Sequence of chain 1.B:
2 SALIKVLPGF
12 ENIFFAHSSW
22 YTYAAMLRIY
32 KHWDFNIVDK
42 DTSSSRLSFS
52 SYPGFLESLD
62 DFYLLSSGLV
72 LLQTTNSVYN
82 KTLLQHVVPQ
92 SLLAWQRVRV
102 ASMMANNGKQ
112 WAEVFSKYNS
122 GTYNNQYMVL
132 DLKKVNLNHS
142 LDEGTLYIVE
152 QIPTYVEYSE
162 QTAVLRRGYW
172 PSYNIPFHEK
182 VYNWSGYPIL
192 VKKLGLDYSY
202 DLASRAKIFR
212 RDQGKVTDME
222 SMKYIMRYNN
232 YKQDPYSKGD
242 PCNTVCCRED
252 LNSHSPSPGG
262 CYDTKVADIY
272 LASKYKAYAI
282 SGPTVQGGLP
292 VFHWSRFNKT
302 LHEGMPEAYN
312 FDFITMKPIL

The protein below binds the small molecule below.
Small molecule (SMILES): CC(=O)N[C@@H]1[C@@H](O)[C@H](O)[C@@H](CO)O[C@H]1O

Binding-site contacts:
Ligand atom O5 contacts residue ASN299 of chain 1.B at 2.5 Å (h-bond).
Ligand atom C8 contacts residue SER296 of chain 1.B at 3.9 Å.
Ligand atom C1 contacts residue SER296 of chain 1.B at 4.2 Å.
Ligand atom C4 contacts residue ASN299 of chain 1.B at 4.2 Å.
Ligand atom C5 contacts residue ASN299 of chain 1.B at 3.8 Å.
Ligand atom C3 contacts residue ASN299 of chain 1.B at 3.6 Å.
Ligand atom O7 contacts residue ASN299 of chain 1.B at 4.0 Å.
Ligand atom C7 contacts residue ASN299 of chain 1.B at 3.0 Å.
Ligand atom N2 contacts residue ASN299 of chain 1.B at 2.6 Å (h-bond).
Ligand atom C8 contacts residue ASN299 of chain 1.B at 3.2 Å.
Ligand atom C1 contacts residue ASN299 of chain 1.B at 1.5 Å.
Ligand atom C2 contacts residue ASN299 of chain 1.B at 2.3 Å.
Ligand atom O5 contacts residue SER296 of chain 1.B at 4.1 Å.